Binding-site contacts:
Ligand atom O3' contacts residue GLY437 of chain 50.A at 3.9 Å.
Ligand atom O3' contacts residue ILE420 of chain 50.A at 4.2 Å.
Ligand atom N9 contacts residue PRO218 of chain 50.A at 4.2 Å.
Ligand atom O3' contacts residue GLU215 of chain 50.A at 3.5 Å (salt-bridge).
Ligand atom C2' contacts residue GLU215 of chain 50.A at 3.6 Å.
Ligand atom C3' contacts residue GLU215 of chain 50.A at 3.3 Å.
Ligand atom C8 contacts residue GLY437 of chain 50.A at 2.8 Å.
Ligand atom C2' contacts residue GLY437 of chain 50.A at 2.8 Å.
Ligand atom P contacts residue HIS426 of chain 50.A at 3.9 Å.
Ligand atom O1P contacts residue LYS439 of chain 50.A at 2.6 Å.
Ligand atom C1' contacts residue GLY437 of chain 50.A at 3.3 Å.
Ligand atom N7 contacts residue PRO429 of chain 50.A at 4.3 Å.
Ligand atom C8 contacts residue PRO429 of chain 50.A at 4.3 Å (hydrophobic).
Ligand atom C5 contacts residue PRO218 of chain 50.A at 4.0 Å (hydrophobic).
Ligand atom N6 contacts residue HIS428 of chain 50.A at 4.0 Å.
Ligand atom C6 contacts residue HIS428 of chain 50.A at 4.2 Å.
Ligand atom N7 contacts residue PRO218 of chain 50.A at 4.0 Å.
Ligand atom C6 contacts residue PRO218 of chain 50.A at 4.2 Å (hydrophobic).
Ligand atom N9 contacts residue GLY437 of chain 50.A at 3.3 Å (h-bond).
Ligand atom N7 contacts residue GLY437 of chain 50.A at 3.5 Å (h-bond).
Ligand atom C2' contacts residue ASP216 of chain 50.A at 4.3 Å.
Ligand atom C8 contacts residue PRO218 of chain 50.A at 4.2 Å (hydrophobic).
Ligand atom O3P contacts residue LYS439 of chain 50.A at 2.9 Å.
Ligand atom O3' contacts residue LYS439 of chain 50.A at 3.5 Å.
Ligand atom C3' contacts residue GLY437 of chain 50.A at 3.9 Å.
Ligand atom N1 contacts residue HIS428 of chain 50.A at 3.3 Å.
Ligand atom N7 contacts residue VAL217 of chain 50.A at 3.7 Å.
Ligand atom C8 contacts residue VAL217 of chain 50.A at 3.5 Å (hydrophobic).
Ligand atom N6 contacts residue ASP407 of chain 50.A at 3.6 Å (salt-bridge).
Ligand atom O1P contacts residue HIS426 of chain 50.A at 2.7 Å (h-bond).
Ligand atom C4 contacts residue PRO218 of chain 50.A at 4.1 Å (hydrophobic).
Ligand atom P contacts residue LYS439 of chain 50.A at 3.3 Å.
Ligand atom N9 contacts residue PRO429 of chain 50.A at 4.3 Å.
Ligand atom N9 contacts residue VAL217 of chain 50.A at 4.4 Å.
Ligand atom O2P contacts residue HIS426 of chain 50.A at 3.6 Å.
Ligand atom C6 contacts residue SER430 of chain 50.A at 4.2 Å.
Ligand atom C2 contacts residue HIS428 of chain 50.A at 3.8 Å.
Ligand atom N6 contacts residue SER430 of chain 50.A at 3.7 Å.
Ligand atom O5' contacts residue LYS439 of chain 50.A at 3.8 Å.
Ligand atom N3 contacts residue PRO429 of chain 50.A at 4.4 Å.

The protein below binds the small molecule below.
Small molecule (SMILES): Nc1ncnc2c1ncn2[C@@H]1C[C@@H](O)[C@@H](COP(=O)(O)O)O1

Sequence of chain 50.A:
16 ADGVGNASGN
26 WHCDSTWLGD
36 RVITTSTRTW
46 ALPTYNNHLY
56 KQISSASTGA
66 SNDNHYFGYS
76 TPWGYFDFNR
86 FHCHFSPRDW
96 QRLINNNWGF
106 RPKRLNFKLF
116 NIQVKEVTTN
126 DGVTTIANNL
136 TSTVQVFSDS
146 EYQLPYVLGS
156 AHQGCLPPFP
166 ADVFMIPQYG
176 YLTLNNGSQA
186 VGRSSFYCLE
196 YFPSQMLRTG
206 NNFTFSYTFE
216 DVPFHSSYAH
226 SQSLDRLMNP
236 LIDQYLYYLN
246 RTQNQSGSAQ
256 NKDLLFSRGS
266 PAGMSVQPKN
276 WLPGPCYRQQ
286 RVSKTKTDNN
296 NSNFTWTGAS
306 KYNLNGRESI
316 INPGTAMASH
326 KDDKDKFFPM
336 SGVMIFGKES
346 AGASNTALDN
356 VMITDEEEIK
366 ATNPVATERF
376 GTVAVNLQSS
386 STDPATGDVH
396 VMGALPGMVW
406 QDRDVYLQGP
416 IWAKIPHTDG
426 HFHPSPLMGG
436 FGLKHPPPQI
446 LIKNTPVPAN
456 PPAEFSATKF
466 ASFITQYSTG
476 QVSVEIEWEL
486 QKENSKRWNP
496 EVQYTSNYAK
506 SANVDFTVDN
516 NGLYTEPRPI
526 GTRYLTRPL